Sequence of chain 1.F:
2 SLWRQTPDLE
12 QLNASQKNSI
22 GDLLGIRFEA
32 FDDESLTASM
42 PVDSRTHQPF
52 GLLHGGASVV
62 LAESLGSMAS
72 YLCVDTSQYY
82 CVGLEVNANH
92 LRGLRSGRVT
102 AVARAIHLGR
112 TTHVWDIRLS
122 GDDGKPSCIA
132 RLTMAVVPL

Sequence of chain 1.D:
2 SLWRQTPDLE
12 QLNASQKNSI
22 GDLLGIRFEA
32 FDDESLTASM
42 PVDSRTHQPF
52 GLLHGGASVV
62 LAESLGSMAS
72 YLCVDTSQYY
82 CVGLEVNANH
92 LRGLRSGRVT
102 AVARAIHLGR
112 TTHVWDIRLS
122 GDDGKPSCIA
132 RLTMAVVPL

Binding-site contacts:
Ligand atom C18 contacts residue GLY84 of chain 1.C at 3.5 Å.
Ligand atom C19 contacts residue GLY56 of chain 1.D at 3.6 Å.
Ligand atom C25 contacts residue SER68 of chain 1.C at 3.4 Å.
Ligand atom C2 contacts residue LEU85 of chain 1.C at 3.4 Å (hydrophobic).
Ligand atom N5 contacts residue LEU92 of chain 1.D at 3.3 Å.
Ligand atom O2 contacts residue GLY110 of chain 1.F at 3.5 Å.
Ligand atom C21 contacts residue GLN49 of chain 1.D at 3.4 Å.
Ligand atom O12 contacts residue GLN49 of chain 1.D at 3.4 Å (h-bond).
Ligand atom C27 contacts residue GLN49 of chain 1.D at 3.3 Å.
Ligand atom C15 contacts residue LEU92 of chain 1.D at 3.4 Å (hydrophobic).
Ligand atom C26 contacts residue SER68 of chain 1.C at 3.5 Å.
Ligand atom C23 contacts residue GLN49 of chain 1.D at 3.2 Å.
Ligand atom O9 contacts residue LEU92 of chain 1.D at 2.8 Å (h-bond).
Ligand atom C20 contacts residue LEU54 of chain 1.D at 3.4 Å (hydrophobic).
Ligand atom C14 contacts residue LEU92 of chain 1.D at 3.5 Å (hydrophobic).
Ligand atom O5 contacts residue ARG111 of chain 1.F at 2.9 Å (salt-bridge).
Ligand atom O2 contacts residue THR113 of chain 1.F at 2.5 Å (h-bond).
Ligand atom C10 contacts residue ARG111 of chain 1.F at 3.3 Å.
Ligand atom C13 contacts residue ARG93 of chain 1.D at 3.2 Å.
Ligand atom C17 contacts residue GLY84 of chain 1.C at 3.2 Å.
Ligand atom O contacts residue THR112 of chain 1.F at 3.5 Å (h-bond).
Ligand atom O13 contacts residue GLY56 of chain 1.D at 2.9 Å (h-bond).
Ligand atom O5 contacts residue GLY110 of chain 1.F at 3.5 Å.
Ligand atom C19 contacts residue GLU64 of chain 1.C at 3.6 Å.
Ligand atom C22 contacts residue GLN49 of chain 1.D at 3.5 Å.
Ligand atom O13 contacts residue GLU64 of chain 1.C at 3.2 Å (salt-bridge).
Ligand atom C16 contacts residue HIS91 of chain 1.D at 3.5 Å.
Ligand atom N5 contacts residue HIS91 of chain 1.D at 2.9 Å (h-bond).
Ligand atom N5 contacts residue ARG93 of chain 1.D at 3.5 Å (salt-bridge).
Ligand atom N3 contacts residue ARG111 of chain 1.F at 3.6 Å.
Ligand atom O2 contacts residue HIS108 of chain 1.F at 3.0 Å (h-bond).
Ligand atom N6 contacts residue GLY84 of chain 1.C at 2.9 Å (h-bond).
Ligand atom O1 contacts residue THR112 of chain 1.F at 2.7 Å (h-bond).
Ligand atom O3 contacts residue HIS108 of chain 1.F at 3.4 Å (h-bond).
Ligand atom C24 contacts residue PHE51 of chain 1.D at 3.6 Å (hydrophobic).
Ligand atom P contacts residue THR112 of chain 1.F at 3.5 Å.
Ligand atom O1 contacts residue ARG111 of chain 1.F at 3.1 Å (salt-bridge).
Ligand atom C16 contacts residue ARG93 of chain 1.D at 3.4 Å.
Ligand atom O4 contacts residue ARG111 of chain 1.F at 2.6 Å (salt-bridge).
Ligand atom C5 contacts residue LEU92 of chain 1.D at 3.6 Å (hydrophobic).

This protein binds this small molecule.
Small molecule (SMILES): CC(C)(COP(=O)(O)OP(=O)(O)OC[C@@H]1O[C@H](c2nc3c(N)ncnc3[nH]2)[C@H](O)[C@@H]1O)[C@@H](O)C(=O)NCCC(=O)NCCOC(=O)c1ccccc1

Sequence of chain 1.C:
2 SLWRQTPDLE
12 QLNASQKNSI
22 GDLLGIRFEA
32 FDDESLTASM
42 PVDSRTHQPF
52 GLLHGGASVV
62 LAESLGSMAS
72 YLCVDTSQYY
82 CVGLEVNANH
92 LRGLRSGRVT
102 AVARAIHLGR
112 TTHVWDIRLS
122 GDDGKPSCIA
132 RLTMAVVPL